Sequence of chain 1.B:
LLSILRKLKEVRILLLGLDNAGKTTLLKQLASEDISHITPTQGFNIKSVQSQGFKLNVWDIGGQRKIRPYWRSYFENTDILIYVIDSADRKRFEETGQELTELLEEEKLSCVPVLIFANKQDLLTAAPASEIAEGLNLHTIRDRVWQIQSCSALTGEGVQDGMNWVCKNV

Binding-site contacts:
Ligand atom O2G contacts residue MG1 of chain 1.H at 3.4 Å.
Ligand atom N1 contacts residue LYS127 of chain 1.B at 3.4 Å.
Ligand atom O1B contacts residue MG1 of chain 1.H at 2.0 Å.
Ligand atom N1 contacts residue ASP129 of chain 1.B at 3.1 Å (salt-bridge).
Ligand atom O2B contacts residue GLY29 of chain 1.B at 3.0 Å (h-bond).
Ligand atom N1 contacts residue LEU161 of chain 1.B at 3.0 Å.
Ligand atom O2B contacts residue LYS30 of chain 1.B at 2.8 Å (salt-bridge).
Ligand atom O6 contacts residue ALA160 of chain 1.B at 3.2 Å (h-bond).
Ligand atom N2 contacts residue ASP129 of chain 1.B at 3.1 Å (salt-bridge).
Ligand atom C2 contacts residue LEU161 of chain 1.B at 3.3 Å (hydrophobic).
Ligand atom O1G contacts residue MG1 of chain 1.H at 2.0 Å.
Ligand atom N3B contacts residue MG1 of chain 1.H at 3.1 Å.
Ligand atom C6 contacts residue LEU161 of chain 1.B at 3.2 Å (hydrophobic).
Ligand atom C8 contacts residue THR32 of chain 1.B at 3.5 Å.
Ligand atom O1B contacts residue LYS30 of chain 1.B at 3.5 Å (salt-bridge).
Ligand atom C6 contacts residue LYS127 of chain 1.B at 3.4 Å.
Ligand atom O2G contacts residue LYS30 of chain 1.B at 2.7 Å (salt-bridge).
Ligand atom C5' contacts residue ASN27 of chain 1.B at 3.1 Å.
Ligand atom O1A contacts residue GLY29 of chain 1.B at 3.2 Å.
Ligand atom N2 contacts residue LEU161 of chain 1.B at 3.4 Å.
Ligand atom O1A contacts residue LYS30 of chain 1.B at 3.5 Å (salt-bridge).
Ligand atom O1A contacts residue THR32 of chain 1.B at 2.8 Å (h-bond).
Ligand atom O6 contacts residue LEU161 of chain 1.B at 3.1 Å.
Ligand atom O2G contacts residue GLY70 of chain 1.B at 3.0 Å (h-bond).
Ligand atom O2B contacts residue ALA28 of chain 1.B at 3.3 Å (h-bond).
Ligand atom O3G contacts residue ASP26 of chain 1.B at 3.5 Å.
Ligand atom O5' contacts residue THR32 of chain 1.B at 3.5 Å (h-bond).
Ligand atom PG contacts residue MG1 of chain 1.H at 2.9 Å.
Ligand atom O4' contacts residue LYS127 of chain 1.B at 3.2 Å (salt-bridge).
Ligand atom O1A contacts residue THR31 of chain 1.B at 3.4 Å (h-bond).
Ligand atom PB contacts residue LYS30 of chain 1.B at 3.5 Å.
Ligand atom O6 contacts residue ASN126 of chain 1.B at 3.1 Å (h-bond).
Ligand atom O3A contacts residue GLY29 of chain 1.B at 3.0 Å (h-bond).
Ligand atom C4' contacts residue ASN27 of chain 1.B at 3.1 Å.
Ligand atom O6 contacts residue LYS127 of chain 1.B at 3.2 Å.
Ligand atom PB contacts residue MG1 of chain 1.H at 3.1 Å.
Ligand atom O1G contacts residue THR48 of chain 1.B at 2.7 Å (h-bond).
Ligand atom N7 contacts residue ASN126 of chain 1.B at 3.3 Å (h-bond).
Ligand atom O1B contacts residue THR31 of chain 1.B at 2.9 Å (h-bond).
Ligand atom N3B contacts residue ASN27 of chain 1.B at 3.1 Å (h-bond).

This protein binds this small molecule.
Small molecule (SMILES): Nc1nc2c(ncn2[C@@H]2O[C@H](CO[P](=O)(O)O[P](=O)(O)NP(=O)(O)O)[C@@H](O)[C@H]2O)c(=O)[nH]1